A small-molecule ligand and the protein it binds are described below.
Small molecule (SMILES): N[C@@H](Cc1ccccc1)C(=O)O

Binding-site contacts:
Ligand atom CB contacts residue VAL261 of chain 1.IC at 4.0 Å (hydrophobic).
Ligand atom C contacts residue GLU290 of chain 1.IC at 4.3 Å.
Ligand atom N contacts residue VAL305 of chain 1.IC at 4.4 Å.
Ligand atom C contacts residue HIS292 of chain 1.IC at 3.6 Å.
Ligand atom CZ contacts residue LEU74 of chain 1.IC at 4.0 Å (hydrophobic).
Ligand atom CA contacts residue ASN304 of chain 1.IC at 4.0 Å.
Ligand atom CA contacts residue HIS292 of chain 1.IC at 4.3 Å.
Ligand atom C contacts residue GLY306 of chain 1.IC at 3.9 Å.
Ligand atom CE2 contacts residue LEU74 of chain 1.IC at 4.0 Å (hydrophobic).
Ligand atom CB contacts residue ASN304 of chain 1.IC at 4.3 Å.
Ligand atom O contacts residue MET291 of chain 1.IC at 3.4 Å.
Ligand atom N contacts residue ASN304 of chain 1.IC at 3.1 Å (h-bond).
Ligand atom CD1 contacts residue TYR251 of chain 1.IC at 4.1 Å (hydrophobic).
Ligand atom CA contacts residue VAL305 of chain 1.IC at 4.1 Å (hydrophobic).
Ligand atom N contacts residue HIS292 of chain 1.IC at 3.8 Å.
Ligand atom CD2 contacts residue HIS292 of chain 1.IC at 3.5 Å.
Ligand atom O contacts residue GLY306 of chain 1.IC at 4.2 Å.
Ligand atom C contacts residue VAL261 of chain 1.IC at 4.3 Å (hydrophobic).
Ligand atom C contacts residue MET291 of chain 1.IC at 4.5 Å (hydrophobic).
Ligand atom CD2 contacts residue LEU74 of chain 1.IC at 4.5 Å (hydrophobic).
Ligand atom O contacts residue HIS292 of chain 1.IC at 2.5 Å (h-bond).
Ligand atom CE1 contacts residue TYR251 of chain 1.IC at 4.5 Å (hydrophobic).
Ligand atom CE2 contacts residue HIS292 of chain 1.IC at 3.6 Å.
Ligand atom C contacts residue VAL305 of chain 1.IC at 4.5 Å (hydrophobic).
Ligand atom O contacts residue HIS293 of chain 1.IC at 4.0 Å.
Ligand atom CA contacts residue VAL261 of chain 1.IC at 4.3 Å (hydrophobic).
Ligand atom CA contacts residue GLY306 of chain 1.IC at 4.0 Å.
Ligand atom O contacts residue GLU290 of chain 1.IC at 3.7 Å.

Sequence of chain 1.IC:
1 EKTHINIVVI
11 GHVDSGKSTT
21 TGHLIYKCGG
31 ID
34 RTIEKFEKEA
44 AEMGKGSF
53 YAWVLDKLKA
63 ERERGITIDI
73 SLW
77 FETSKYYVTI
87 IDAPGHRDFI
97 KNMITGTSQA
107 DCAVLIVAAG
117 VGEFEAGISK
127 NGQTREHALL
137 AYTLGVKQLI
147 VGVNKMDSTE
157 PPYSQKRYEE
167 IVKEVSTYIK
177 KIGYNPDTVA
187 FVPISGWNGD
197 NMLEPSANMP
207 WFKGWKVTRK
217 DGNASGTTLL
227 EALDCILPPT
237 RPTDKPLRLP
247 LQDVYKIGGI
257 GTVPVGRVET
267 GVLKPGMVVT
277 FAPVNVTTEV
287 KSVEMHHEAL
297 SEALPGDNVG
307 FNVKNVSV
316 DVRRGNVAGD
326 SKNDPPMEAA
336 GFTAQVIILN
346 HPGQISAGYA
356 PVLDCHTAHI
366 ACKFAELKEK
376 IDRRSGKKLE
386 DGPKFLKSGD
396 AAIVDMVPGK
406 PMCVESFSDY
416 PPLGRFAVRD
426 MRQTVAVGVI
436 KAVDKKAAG